Binding-site contacts:
Ligand atom PG contacts residue MN1 of chain 1.F at 3.4 Å.
Ligand atom O3B contacts residue MN1 of chain 1.F at 3.7 Å.
Ligand atom C6 contacts residue PHE5 of chain 1.B at 3.4 Å (hydrophobic).
Ligand atom O2G contacts residue TYR173 of chain 1.B at 2.8 Å (h-bond).
Ligand atom O5' contacts residue LYS76 of chain 1.B at 3.3 Å.
Ligand atom O1G contacts residue GLU136 of chain 1.B at 3.5 Å (salt-bridge).
Ligand atom PA contacts residue MN1 of chain 1.F at 3.2 Å.
Ligand atom N1 contacts residue PHE5 of chain 1.B at 3.6 Å.
Ligand atom PB contacts residue MN1 of chain 1.F at 3.2 Å.
Ligand atom O1G contacts residue MN1 of chain 1.F at 2.1 Å.
Ligand atom C3' contacts residue GLU10 of chain 1.B at 3.4 Å.
Ligand atom N7 contacts residue LEU72 of chain 1.B at 3.6 Å.
Ligand atom N3 contacts residue PHE5 of chain 1.B at 3.6 Å.
Ligand atom O2B contacts residue MN1 of chain 1.F at 2.1 Å.
Ligand atom C2 contacts residue PHE5 of chain 1.B at 3.4 Å (hydrophobic).
Ligand atom O1A contacts residue ARG63 of chain 1.B at 2.8 Å (salt-bridge).
Ligand atom O2A contacts residue GLU12 of chain 1.B at 3.3 Å (salt-bridge).
Ligand atom O3A contacts residue ARG63 of chain 1.B at 3.3 Å (salt-bridge).
Ligand atom O1G contacts residue GLU12 of chain 1.B at 3.0 Å (salt-bridge).
Ligand atom O1B contacts residue ARG63 of chain 1.B at 3.1 Å (salt-bridge).
Ligand atom O2' contacts residue MET140 of chain 1.B at 3.2 Å (h-bond).
Ligand atom N6 contacts residue PHE5 of chain 1.B at 3.6 Å.
Ligand atom C5 contacts residue LEU72 of chain 1.B at 3.7 Å (hydrophobic).
Ligand atom O2' contacts residue GLU10 of chain 1.B at 3.3 Å.
Ligand atom O1A contacts residue ARG113 of chain 1.B at 2.9 Å (salt-bridge).
Ligand atom O1B contacts residue TYR173 of chain 1.B at 3.7 Å.
Ligand atom O2G contacts residue LYS14 of chain 1.B at 2.9 Å (salt-bridge).
Ligand atom O3A contacts residue MN1 of chain 1.F at 3.5 Å.
Ligand atom O1G contacts residue LYS76 of chain 1.B at 3.2 Å (salt-bridge).
Ligand atom O2A contacts residue GLU136 of chain 1.B at 3.4 Å (salt-bridge).
Ligand atom O2G contacts residue SER172 of chain 1.B at 3.4 Å.
Ligand atom O3B contacts residue TYR173 of chain 1.B at 3.5 Å.
Ligand atom O2A contacts residue MN1 of chain 1.F at 2.2 Å.
Ligand atom O1B contacts residue LYS111 of chain 1.B at 3.0 Å (salt-bridge).
Ligand atom O2B contacts residue GLU136 of chain 1.B at 3.1 Å (salt-bridge).
Ligand atom O2A contacts residue LYS76 of chain 1.B at 3.2 Å (salt-bridge).
Ligand atom C4' contacts residue CYS83 of chain 1.B at 3.5 Å (hydrophobic).
Ligand atom C5' contacts residue ARG63 of chain 1.B at 3.6 Å.
Ligand atom O2B contacts residue ARG113 of chain 1.B at 3.0 Å (salt-bridge).
Ligand atom C4 contacts residue PHE5 of chain 1.B at 3.6 Å (hydrophobic).

This small molecule binds to this protein.
Small molecule (SMILES): Nc1ncnc2c1ncn2[C@@H]1O[C@H](CO[P](=O)(O)O[P](=O)(O)OP(=O)(O)O)C[C@H]1O

Sequence of chain 1.B:
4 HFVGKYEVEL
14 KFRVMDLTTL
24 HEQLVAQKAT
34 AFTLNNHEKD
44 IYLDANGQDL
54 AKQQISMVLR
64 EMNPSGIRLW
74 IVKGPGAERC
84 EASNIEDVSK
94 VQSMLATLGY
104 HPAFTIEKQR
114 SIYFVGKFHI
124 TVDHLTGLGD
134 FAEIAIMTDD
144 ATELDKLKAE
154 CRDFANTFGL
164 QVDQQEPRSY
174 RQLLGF